The small molecule below binds the protein below.
Small molecule (SMILES): Cn1nccc1Nc1nccc(-c2ccn([C@H](CO)c3ccc(Cl)c(F)c3)c(=O)c2)n1

Sequence of chain 1.A:
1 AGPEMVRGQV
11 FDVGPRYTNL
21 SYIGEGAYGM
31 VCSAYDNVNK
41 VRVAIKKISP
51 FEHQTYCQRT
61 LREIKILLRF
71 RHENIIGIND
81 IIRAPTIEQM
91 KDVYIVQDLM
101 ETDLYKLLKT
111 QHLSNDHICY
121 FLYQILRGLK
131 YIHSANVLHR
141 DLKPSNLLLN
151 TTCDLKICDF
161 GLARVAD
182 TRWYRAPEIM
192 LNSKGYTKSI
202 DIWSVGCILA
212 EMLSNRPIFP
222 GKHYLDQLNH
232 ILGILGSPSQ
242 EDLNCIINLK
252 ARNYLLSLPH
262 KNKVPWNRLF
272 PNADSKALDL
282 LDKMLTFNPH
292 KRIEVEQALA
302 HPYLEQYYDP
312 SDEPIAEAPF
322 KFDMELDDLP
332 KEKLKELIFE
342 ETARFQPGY

Binding-site contacts:
Ligand atom F31 contacts residue GLU25 of chain 1.A at 3.3 Å.
Ligand atom CL1 contacts residue MET30 of chain 1.A at 3.5 Å.
Ligand atom F31 contacts residue GLY24 of chain 1.A at 3.6 Å.
Ligand atom N7 contacts residue MET100 of chain 1.A at 2.8 Å (h-bond).
Ligand atom C30 contacts residue EDO1 of chain 1.C at 3.7 Å.
Ligand atom N6 contacts residue LYS106 of chain 1.A at 2.9 Å (salt-bridge).
Ligand atom C21 contacts residue ASP159 of chain 1.A at 3.7 Å.
Ligand atom C10 contacts residue ASP98 of chain 1.A at 3.2 Å.
Ligand atom C26 contacts residue ASP159 of chain 1.A at 3.7 Å.
Ligand atom C1 contacts residue MET100 of chain 1.A at 3.2 Å (hydrophobic).
Ligand atom C18 contacts residue CYS158 of chain 1.A at 3.7 Å (hydrophobic).
Ligand atom O19 contacts residue LYS46 of chain 1.A at 3.2 Å (salt-bridge).
Ligand atom O24 contacts residue ASP159 of chain 1.A at 2.9 Å (salt-bridge).
Ligand atom C16 contacts residue EDO1 of chain 1.C at 3.4 Å.
Ligand atom N6 contacts residue ILE23 of chain 1.A at 3.6 Å.
Ligand atom F31 contacts residue VAL31 of chain 1.A at 3.5 Å.
Ligand atom C5 contacts residue LYS106 of chain 1.A at 3.7 Å.
Ligand atom F31 contacts residue GLY26 of chain 1.A at 3.5 Å.
Ligand atom C5 contacts residue ASP103 of chain 1.A at 3.5 Å.
Ligand atom C10 contacts residue LEU148 of chain 1.A at 3.7 Å (hydrophobic).
Ligand atom C23 contacts residue ASN146 of chain 1.A at 3.2 Å.
Ligand atom N9 contacts residue MET100 of chain 1.A at 3.0 Å (h-bond).
Ligand atom C26 contacts residue LYS46 of chain 1.A at 3.5 Å.
Ligand atom C11 contacts residue GLN97 of chain 1.A at 3.6 Å.
Ligand atom C1 contacts residue GLU101 of chain 1.A at 3.4 Å.
Ligand atom C30 contacts residue VAL31 of chain 1.A at 3.5 Å (hydrophobic).
Ligand atom C20 contacts residue GLN97 of chain 1.A at 3.6 Å.
Ligand atom O24 contacts residue ASN146 of chain 1.A at 2.7 Å (h-bond).
Ligand atom C11 contacts residue ALA44 of chain 1.A at 3.7 Å (hydrophobic).
Ligand atom C12 contacts residue LEU148 of chain 1.A at 3.6 Å (hydrophobic).
Ligand atom C10 contacts residue ALA44 of chain 1.A at 3.3 Å (hydrophobic).
Ligand atom CL1 contacts residue GLY26 of chain 1.A at 3.3 Å.
Ligand atom N2 contacts residue ILE23 of chain 1.A at 3.6 Å.
Ligand atom C3 contacts residue MET100 of chain 1.A at 3.4 Å (hydrophobic).
Ligand atom N2 contacts residue MET100 of chain 1.A at 3.5 Å (h-bond).
Ligand atom CL1 contacts residue GLY29 of chain 1.A at 3.0 Å.
Ligand atom C11 contacts residue LEU148 of chain 1.A at 3.5 Å (hydrophobic).
Ligand atom N9 contacts residue ALA44 of chain 1.A at 3.6 Å.
Ligand atom C27 contacts residue LYS46 of chain 1.A at 3.5 Å.
Ligand atom C29 contacts residue VAL31 of chain 1.A at 3.4 Å (hydrophobic).